Binding-site contacts:
Ligand atom C18 contacts residue VAL294 of chain 1.D at 3.6 Å (hydrophobic).
Ligand atom C19 contacts residue POV1 of chain 1.U at 3.2 Å.
Ligand atom O1 contacts residue POV1 of chain 1.U at 3.3 Å.
Ligand atom C4 contacts residue TRP399 of chain 1.D at 3.7 Å (hydrophobic).
Ligand atom C7 contacts residue VAL312 of chain 1.D at 4.3 Å (hydrophobic).
Ligand atom C27 contacts residue LEU410 of chain 1.D at 4.2 Å (hydrophobic).
Ligand atom C3 contacts residue POV1 of chain 1.U at 4.1 Å.
Ligand atom C6 contacts residue TRP399 of chain 1.D at 3.8 Å (hydrophobic).
Ligand atom C9 contacts residue TRP311 of chain 1.D at 3.8 Å (hydrophobic).
Ligand atom C12 contacts residue POV1 of chain 1.U at 3.9 Å.
Ligand atom C18 contacts residue POV1 of chain 1.U at 3.4 Å.
Ligand atom C24 contacts residue ILE406 of chain 1.D at 4.2 Å (hydrophobic).
Ligand atom C1 contacts residue TRP311 of chain 1.D at 3.7 Å (hydrophobic).
Ligand atom C15 contacts residue PHE316 of chain 1.D at 3.9 Å (hydrophobic).
Ligand atom O1 contacts residue PRO309 of chain 1.D at 3.4 Å.
Ligand atom C3 contacts residue ARG301 of chain 1.D at 3.9 Å.
Ligand atom C11 contacts residue TRP311 of chain 1.D at 4.2 Å (hydrophobic).
Ligand atom C3 contacts residue PRO309 of chain 1.D at 3.4 Å (hydrophobic).
Ligand atom O1 contacts residue ARG301 of chain 1.D at 3.7 Å.
Ligand atom C5 contacts residue VAL312 of chain 1.D at 4.3 Å (hydrophobic).
Ligand atom C24 contacts residue LEU410 of chain 1.D at 3.6 Å (hydrophobic).
Ligand atom C2 contacts residue POV1 of chain 1.U at 3.8 Å.
Ligand atom C2 contacts residue ARG301 of chain 1.D at 4.3 Å.
Ligand atom C4 contacts residue ARG301 of chain 1.D at 3.0 Å.
Ligand atom C4 contacts residue PRO309 of chain 1.D at 4.1 Å (hydrophobic).
Ligand atom C10 contacts residue ARG301 of chain 1.D at 3.8 Å.
Ligand atom C16 contacts residue ILE406 of chain 1.D at 3.9 Å (hydrophobic).
Ligand atom C8 contacts residue POV1 of chain 1.U at 4.2 Å.
Ligand atom C19 contacts residue ARG301 of chain 1.D at 3.1 Å.
Ligand atom C6 contacts residue ARG301 of chain 1.D at 3.9 Å.
Ligand atom C25 contacts residue ILE409 of chain 1.D at 4.3 Å (hydrophobic).
Ligand atom C25 contacts residue LEU410 of chain 1.D at 3.7 Å (hydrophobic).
Ligand atom C15 contacts residue ILE406 of chain 1.D at 3.2 Å (hydrophobic).
Ligand atom C6 contacts residue VAL312 of chain 1.D at 4.0 Å (hydrophobic).
Ligand atom C13 contacts residue POV1 of chain 1.U at 4.3 Å.
Ligand atom C11 contacts residue POV1 of chain 1.U at 3.7 Å.
Ligand atom C16 contacts residue PHE316 of chain 1.D at 3.5 Å (hydrophobic).
Ligand atom C12 contacts residue TRP311 of chain 1.D at 4.3 Å (hydrophobic).
Ligand atom C5 contacts residue ARG301 of chain 1.D at 3.3 Å.
Ligand atom C5 contacts residue TRP399 of chain 1.D at 4.4 Å (hydrophobic).

The protein below binds the small molecule below.
Small molecule (SMILES): CC(C)CCC[C@@H](C)[C@H]1CC[C@H]2[C@@H]3CC=C4C[C@@H](O)CC[C@]4(C)[C@H]3CC[C@]12C

Sequence of chain 1.D:
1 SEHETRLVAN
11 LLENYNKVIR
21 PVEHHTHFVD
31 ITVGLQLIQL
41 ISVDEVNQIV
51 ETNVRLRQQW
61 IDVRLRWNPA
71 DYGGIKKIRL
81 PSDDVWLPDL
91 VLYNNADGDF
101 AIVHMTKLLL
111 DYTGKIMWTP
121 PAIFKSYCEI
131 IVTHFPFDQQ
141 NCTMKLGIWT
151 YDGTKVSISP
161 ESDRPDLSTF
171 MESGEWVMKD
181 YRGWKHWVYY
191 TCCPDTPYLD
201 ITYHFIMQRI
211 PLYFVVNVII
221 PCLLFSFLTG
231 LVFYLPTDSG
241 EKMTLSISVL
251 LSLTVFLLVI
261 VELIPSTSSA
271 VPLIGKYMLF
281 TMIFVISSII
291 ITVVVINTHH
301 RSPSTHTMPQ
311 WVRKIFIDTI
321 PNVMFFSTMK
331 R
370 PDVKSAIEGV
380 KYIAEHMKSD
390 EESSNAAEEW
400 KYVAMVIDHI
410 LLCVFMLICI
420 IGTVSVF